A protein and the small-molecule ligand that binds it are described below.
Small molecule (SMILES): Nc1ncnc2c1ncn2[C@@H]1O[C@H](CO[P](=O)(O)O[P](=O)(O)NP(=O)(O)O)[C@@H](O)[C@H]1O

Binding-site contacts:
Ligand atom PB contacts residue MG1 of chain 1.D at 3.2 Å.
Ligand atom C8 contacts residue MG1 of chain 1.F at 3.1 Å.
Ligand atom O1G contacts residue ASN159 of chain 1.A at 3.0 Å (h-bond).
Ligand atom O3' contacts residue GLN158 of chain 1.A at 2.8 Å (h-bond).
Ligand atom O1A contacts residue MG1 of chain 1.F at 3.1 Å.
Ligand atom PG contacts residue MG1 of chain 1.D at 3.5 Å.
Ligand atom C6 contacts residue LEU161 of chain 1.A at 3.3 Å (hydrophobic).
Ligand atom O2A contacts residue LYS55 of chain 1.A at 3.2 Å.
Ligand atom O3G contacts residue ASP154 of chain 1.A at 2.6 Å (salt-bridge).
Ligand atom C2 contacts residue CYS109 of chain 1.A at 3.2 Å (hydrophobic).
Ligand atom O1A contacts residue LYS55 of chain 1.A at 2.7 Å (salt-bridge).
Ligand atom O2B contacts residue GLN158 of chain 1.A at 3.3 Å.
Ligand atom C3' contacts residue GLN158 of chain 1.A at 3.5 Å.
Ligand atom O1B contacts residue MG1 of chain 1.D at 2.1 Å.
Ligand atom O2' contacts residue MG1 of chain 1.F at 3.5 Å.
Ligand atom PA contacts residue MG1 of chain 1.D at 3.3 Å.
Ligand atom C6 contacts residue ALA53 of chain 1.A at 3.2 Å (hydrophobic).
Ligand atom O2' contacts residue LEU161 of chain 1.A at 3.3 Å.
Ligand atom O1G contacts residue MG1 of chain 1.D at 2.2 Å.
Ligand atom O2A contacts residue VAL40 of chain 1.A at 3.5 Å.
Ligand atom O1A contacts residue MG1 of chain 1.D at 2.2 Å.
Ligand atom O1G contacts residue ASP172 of chain 1.A at 3.0 Å (salt-bridge).
Ligand atom N1 contacts residue CYS109 of chain 1.A at 3.0 Å (h-bond).
Ligand atom C2' contacts residue MG1 of chain 1.F at 3.0 Å.
Ligand atom O5' contacts residue MG1 of chain 1.F at 3.3 Å.
Ligand atom N6 contacts residue ALA53 of chain 1.A at 3.1 Å.
Ligand atom O3A contacts residue MG1 of chain 1.D at 3.5 Å.
Ligand atom N6 contacts residue MET106 of chain 1.A at 3.5 Å.
Ligand atom O1B contacts residue ASN159 of chain 1.A at 2.9 Å (h-bond).
Ligand atom N3B contacts residue THR36 of chain 1.A at 3.3 Å.
Ligand atom N6 contacts residue GLU107 of chain 1.A at 2.9 Å (salt-bridge).
Ligand atom N3B contacts residue LYS156 of chain 1.A at 3.0 Å (salt-bridge).
Ligand atom O2G contacts residue THR36 of chain 1.A at 3.1 Å (h-bond).
Ligand atom O1B contacts residue GLN158 of chain 1.A at 3.5 Å.
Ligand atom O1B contacts residue MG1 of chain 1.F at 3.0 Å.
Ligand atom O1G contacts residue ASP154 of chain 1.A at 3.5 Å (salt-bridge).
Ligand atom O1A contacts residue ASP172 of chain 1.A at 3.2 Å (salt-bridge).
Ligand atom O3G contacts residue LYS156 of chain 1.A at 3.5 Å (salt-bridge).
Ligand atom C5 contacts residue LEU161 of chain 1.A at 3.3 Å (hydrophobic).
Ligand atom O2' contacts residue GLN158 of chain 1.A at 3.2 Å (h-bond).

Sequence of chain 1.A:
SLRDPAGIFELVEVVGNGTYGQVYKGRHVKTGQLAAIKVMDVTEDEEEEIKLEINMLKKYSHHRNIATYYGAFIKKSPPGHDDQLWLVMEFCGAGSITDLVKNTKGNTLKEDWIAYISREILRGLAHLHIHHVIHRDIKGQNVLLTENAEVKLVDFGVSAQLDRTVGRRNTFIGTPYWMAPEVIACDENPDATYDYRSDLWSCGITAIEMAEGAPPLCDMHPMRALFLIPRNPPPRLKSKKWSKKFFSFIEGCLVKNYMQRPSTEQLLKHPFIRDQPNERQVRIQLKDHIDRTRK